Binding-site contacts:
Ligand atom C10 contacts residue THR102 of chain 1.A at 3.1 Å.
Ligand atom C9 contacts residue PHE115 of chain 1.A at 3.8 Å (hydrophobic).
Ligand atom O1 contacts residue TRP243 of chain 1.A at 3.3 Å.
Ligand atom F7 contacts residue LEU228 of chain 1.A at 3.0 Å.
Ligand atom C11 contacts residue SER64 of chain 1.A at 3.5 Å.
Ligand atom C10 contacts residue PHE115 of chain 1.A at 3.5 Å (hydrophobic).
Ligand atom C3 contacts residue HIS221 of chain 1.A at 3.2 Å.
Ligand atom F4 contacts residue TRP243 of chain 1.A at 3.8 Å.
Ligand atom S2 contacts residue PHE115 of chain 1.A at 3.8 Å.
Ligand atom F8 contacts residue HIS221 of chain 1.A at 3.0 Å.
Ligand atom C7 contacts residue LEU99 of chain 1.A at 3.4 Å (hydrophobic).
Ligand atom F5 contacts residue LEU239 of chain 1.A at 3.8 Å.
Ligand atom F9 contacts residue LEU131 of chain 1.A at 3.2 Å.
Ligand atom F5 contacts residue THR58 of chain 1.A at 3.5 Å.
Ligand atom C13 contacts residue SER64 of chain 1.A at 3.6 Å.
Ligand atom F6 contacts residue THR58 of chain 1.A at 3.8 Å.
Ligand atom C13 contacts residue LEU60 of chain 1.A at 3.7 Å (hydrophobic).
Ligand atom O4 contacts residue THR102 of chain 1.A at 2.8 Å (h-bond).
Ligand atom F8 contacts residue GLN224 of chain 1.A at 3.3 Å.
Ligand atom C12 contacts residue LEU60 of chain 1.A at 3.8 Å (hydrophobic).
Ligand atom C20 contacts residue HIS221 of chain 1.A at 3.8 Å.
Ligand atom O5 contacts residue PHE126 of chain 1.A at 3.0 Å.
Ligand atom F4 contacts residue ALA61 of chain 1.A at 3.0 Å.
Ligand atom O5 contacts residue PHE115 of chain 1.A at 3.6 Å.
Ligand atom C11 contacts residue PHE115 of chain 1.A at 3.8 Å (hydrophobic).
Ligand atom F4 contacts residue LEU239 of chain 1.A at 3.7 Å.
Ligand atom C1 contacts residue HIS221 of chain 1.A at 3.5 Å.
Ligand atom C8 contacts residue PHE115 of chain 1.A at 3.5 Å (hydrophobic).
Ligand atom O5 contacts residue PHE57 of chain 1.A at 3.7 Å.
Ligand atom C12 contacts residue ALA61 of chain 1.A at 3.7 Å (hydrophobic).
Ligand atom C18 contacts residue HIS221 of chain 1.A at 3.5 Å.
Ligand atom F5 contacts residue LEU235 of chain 1.A at 3.0 Å.
Ligand atom F9 contacts residue LEU228 of chain 1.A at 3.8 Å.
Ligand atom C4 contacts residue PHE135 of chain 1.A at 3.7 Å (hydrophobic).
Ligand atom O4 contacts residue PHE115 of chain 1.A at 3.7 Å.
Ligand atom C13 contacts residue ALA61 of chain 1.A at 3.8 Å (hydrophobic).
Ligand atom C5 contacts residue ILE95 of chain 1.A at 3.8 Å (hydrophobic).
Ligand atom F7 contacts residue LEU235 of chain 1.A at 3.6 Å.
Ligand atom O1 contacts residue HIS221 of chain 1.A at 2.6 Å (h-bond).
Ligand atom N1 contacts residue ILE139 of chain 1.A at 3.9 Å.

A protein and the small-molecule ligand that binds it are described below.
Small molecule (SMILES): CN(c1ccc(C(O)(C(F)(F)F)C(F)(F)F)cc1)S(=O)(=O)c1ccccc1

Sequence of chain 1.A:
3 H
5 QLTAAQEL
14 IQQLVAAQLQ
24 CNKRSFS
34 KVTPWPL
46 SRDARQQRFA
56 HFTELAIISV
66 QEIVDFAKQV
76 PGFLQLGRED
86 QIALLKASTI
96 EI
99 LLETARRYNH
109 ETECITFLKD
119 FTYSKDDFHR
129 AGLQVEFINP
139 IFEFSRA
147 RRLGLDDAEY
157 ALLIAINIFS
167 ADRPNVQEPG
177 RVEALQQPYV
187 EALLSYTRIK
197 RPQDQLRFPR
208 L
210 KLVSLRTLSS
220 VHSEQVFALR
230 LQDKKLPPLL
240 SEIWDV